Binding-site contacts:
Ligand atom C6 contacts residue GLN308 of chain 1.A at 4.1 Å.
Ligand atom O3 contacts residue GLU332 of chain 1.A at 2.9 Å (salt-bridge).
Ligand atom C5 contacts residue THR221 of chain 1.A at 3.6 Å.
Ligand atom C4 contacts residue THR221 of chain 1.A at 4.2 Å.
Ligand atom O6 contacts residue GLN308 of chain 1.A at 4.0 Å.
Ligand atom C4 contacts residue ASN219 of chain 1.A at 4.2 Å.
Ligand atom C2 contacts residue ASN219 of chain 1.A at 2.5 Å.
Ligand atom C3 contacts residue GLU332 of chain 1.A at 3.0 Å.
Ligand atom O5 contacts residue THR221 of chain 1.A at 3.7 Å.
Ligand atom C5 contacts residue ASN219 of chain 1.A at 3.7 Å.
Ligand atom C4 contacts residue GLU332 of chain 1.A at 4.2 Å.
Ligand atom C2 contacts residue THR221 of chain 1.A at 3.6 Å.
Ligand atom C6 contacts residue GLU309 of chain 1.A at 3.1 Å.
Ligand atom C1 contacts residue THR221 of chain 1.A at 3.0 Å.
Ligand atom C8 contacts residue TYR330 of chain 1.A at 3.1 Å (hydrophobic).
Ligand atom C8 contacts residue ASN272 of chain 1.A at 3.9 Å.
Ligand atom N2 contacts residue THR221 of chain 1.A at 3.6 Å (h-bond).
Ligand atom C1 contacts residue ASN219 of chain 1.A at 1.4 Å.
Ligand atom O4 contacts residue GLU332 of chain 1.A at 4.2 Å.
Ligand atom O7 contacts residue THR221 of chain 1.A at 4.2 Å.
Ligand atom O5 contacts residue GLN308 of chain 1.A at 3.5 Å.
Ligand atom C8 contacts residue ASN219 of chain 1.A at 4.3 Å.
Ligand atom C1 contacts residue GLN308 of chain 1.A at 4.1 Å.
Ligand atom O6 contacts residue GLU309 of chain 1.A at 2.4 Å (salt-bridge).
Ligand atom N2 contacts residue GLU332 of chain 1.A at 3.5 Å (salt-bridge).
Ligand atom C7 contacts residue TYR330 of chain 1.A at 4.5 Å (hydrophobic).
Ligand atom O5 contacts residue ASN219 of chain 1.A at 2.4 Å (h-bond).
Ligand atom N2 contacts residue ASN219 of chain 1.A at 2.9 Å (h-bond).
Ligand atom C7 contacts residue ASN219 of chain 1.A at 3.3 Å.
Ligand atom C3 contacts residue THR221 of chain 1.A at 3.6 Å.
Ligand atom C3 contacts residue ASN219 of chain 1.A at 3.8 Å.
Ligand atom O7 contacts residue ASN272 of chain 1.A at 3.9 Å.
Ligand atom C8 contacts residue PHE222 of chain 1.A at 3.6 Å (hydrophobic).
Ligand atom C5 contacts residue GLN308 of chain 1.A at 4.5 Å.
Ligand atom C2 contacts residue GLU332 of chain 1.A at 3.9 Å.
Ligand atom C7 contacts residue ASN272 of chain 1.A at 4.4 Å.
Ligand atom O7 contacts residue ASN219 of chain 1.A at 3.4 Å (h-bond).

A small-molecule ligand and the protein it binds are described below.
Small molecule (SMILES): CC(=O)N[C@H]1[C@H](O[C@H]2[C@H](O)[C@@H](NC(C)=O)CO[C@@H]2CO)O[C@H](CO)[C@@H](O)[C@@H]1O

Sequence of chain 1.A:
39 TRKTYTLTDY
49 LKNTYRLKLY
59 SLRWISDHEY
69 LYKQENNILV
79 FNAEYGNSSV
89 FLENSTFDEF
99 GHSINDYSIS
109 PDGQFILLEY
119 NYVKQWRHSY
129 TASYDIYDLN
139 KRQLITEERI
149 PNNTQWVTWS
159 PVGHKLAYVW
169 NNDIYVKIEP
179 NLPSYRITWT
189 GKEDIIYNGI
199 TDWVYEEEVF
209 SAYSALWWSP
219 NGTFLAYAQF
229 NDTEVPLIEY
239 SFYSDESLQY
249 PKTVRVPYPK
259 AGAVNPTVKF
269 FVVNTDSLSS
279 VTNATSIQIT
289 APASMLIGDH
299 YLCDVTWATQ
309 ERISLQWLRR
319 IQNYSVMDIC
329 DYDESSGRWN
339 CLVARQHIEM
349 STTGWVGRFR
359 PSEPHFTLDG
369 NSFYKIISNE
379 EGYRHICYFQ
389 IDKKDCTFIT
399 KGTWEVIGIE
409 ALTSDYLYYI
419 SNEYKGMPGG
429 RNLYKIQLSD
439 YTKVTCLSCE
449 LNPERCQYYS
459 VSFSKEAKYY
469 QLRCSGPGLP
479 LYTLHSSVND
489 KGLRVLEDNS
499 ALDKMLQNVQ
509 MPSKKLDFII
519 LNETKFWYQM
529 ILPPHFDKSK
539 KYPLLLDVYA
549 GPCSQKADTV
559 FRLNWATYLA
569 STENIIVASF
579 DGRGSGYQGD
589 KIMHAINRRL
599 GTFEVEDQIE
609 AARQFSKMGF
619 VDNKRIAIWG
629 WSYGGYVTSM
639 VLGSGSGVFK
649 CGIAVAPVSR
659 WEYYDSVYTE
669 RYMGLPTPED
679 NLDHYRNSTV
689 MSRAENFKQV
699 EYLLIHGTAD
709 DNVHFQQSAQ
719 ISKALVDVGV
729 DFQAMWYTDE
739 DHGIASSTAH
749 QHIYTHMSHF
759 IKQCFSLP